A protein and the small-molecule ligand that binds it are described below.
Small molecule (SMILES): CC(=O)N[C@H]1[C@H](O[C@H]2[C@H](O)[C@@H](NC(C)=O)CO[C@@H]2CO[C@@H]2O[C@@H](C)[C@@H](O)[C@@H](O)[C@@H]2O)O[C@H](CO)[C@@H](O[C@@H]2O[C@H](CO)[C@@H](O)[C@H](O)[C@@H]2O)[C@@H]1O

Binding-site contacts:
Ligand atom O7 contacts residue PRO360 of chain 1.A at 3.7 Å.
Ligand atom O5 contacts residue PHE361 of chain 1.A at 3.5 Å.
Ligand atom C7 contacts residue ASN176 of chain 1.A at 3.4 Å.
Ligand atom C6 contacts residue PRO360 of chain 1.A at 3.9 Å (hydrophobic).
Ligand atom N2 contacts residue ASN176 of chain 1.A at 3.1 Å (h-bond).
Ligand atom C6 contacts residue ASN176 of chain 1.A at 4.3 Å.
Ligand atom C1 contacts residue PRO360 of chain 1.A at 3.8 Å (hydrophobic).
Ligand atom O6 contacts residue PRO360 of chain 1.A at 4.2 Å.
Ligand atom C6 contacts residue PHE361 of chain 1.A at 3.8 Å (hydrophobic).
Ligand atom C3 contacts residue ASN176 of chain 1.A at 3.9 Å.
Ligand atom O5 contacts residue PRO360 of chain 1.A at 4.2 Å.
Ligand atom C5 contacts residue PHE361 of chain 1.A at 3.8 Å (hydrophobic).
Ligand atom C1 contacts residue PHE361 of chain 1.A at 4.0 Å (hydrophobic).
Ligand atom O5 contacts residue ASN176 of chain 1.A at 2.3 Å (h-bond).
Ligand atom O5 contacts residue PHE361 of chain 1.A at 3.9 Å.
Ligand atom C6 contacts residue PHE361 of chain 1.A at 4.3 Å (hydrophobic).
Ligand atom C7 contacts residue PRO360 of chain 1.A at 4.0 Å (hydrophobic).
Ligand atom O7 contacts residue ASN176 of chain 1.A at 3.3 Å (h-bond).
Ligand atom C8 contacts residue PRO360 of chain 1.A at 3.4 Å (hydrophobic).
Ligand atom C5 contacts residue ASN176 of chain 1.A at 4.2 Å.
Ligand atom C5 contacts residue ASN176 of chain 1.A at 3.6 Å.
Ligand atom C2 contacts residue ASN176 of chain 1.A at 2.5 Å.
Ligand atom C6 contacts residue PHE177 of chain 1.A at 3.8 Å (hydrophobic).
Ligand atom C1 contacts residue ASN176 of chain 1.A at 1.4 Å.
Ligand atom C4 contacts residue ASN176 of chain 1.A at 4.2 Å.

Sequence of chain 1.A:
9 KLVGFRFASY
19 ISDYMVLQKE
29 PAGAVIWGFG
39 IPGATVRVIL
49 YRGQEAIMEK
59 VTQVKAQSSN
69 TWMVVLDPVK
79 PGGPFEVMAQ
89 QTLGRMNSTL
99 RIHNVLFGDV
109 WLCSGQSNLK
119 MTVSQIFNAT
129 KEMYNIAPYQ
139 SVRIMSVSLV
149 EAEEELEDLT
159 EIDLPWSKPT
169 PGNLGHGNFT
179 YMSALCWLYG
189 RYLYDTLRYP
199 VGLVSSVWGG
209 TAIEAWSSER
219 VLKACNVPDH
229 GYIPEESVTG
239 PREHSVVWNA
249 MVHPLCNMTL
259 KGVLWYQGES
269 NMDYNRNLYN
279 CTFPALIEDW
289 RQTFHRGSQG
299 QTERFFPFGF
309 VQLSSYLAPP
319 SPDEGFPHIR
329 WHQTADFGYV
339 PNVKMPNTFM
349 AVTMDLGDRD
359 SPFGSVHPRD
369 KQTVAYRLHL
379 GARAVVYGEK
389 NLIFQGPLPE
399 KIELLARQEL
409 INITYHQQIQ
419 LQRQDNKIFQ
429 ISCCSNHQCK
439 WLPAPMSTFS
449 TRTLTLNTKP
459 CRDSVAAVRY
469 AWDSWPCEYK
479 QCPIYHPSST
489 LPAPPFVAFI